Sequence of chain 1.A:
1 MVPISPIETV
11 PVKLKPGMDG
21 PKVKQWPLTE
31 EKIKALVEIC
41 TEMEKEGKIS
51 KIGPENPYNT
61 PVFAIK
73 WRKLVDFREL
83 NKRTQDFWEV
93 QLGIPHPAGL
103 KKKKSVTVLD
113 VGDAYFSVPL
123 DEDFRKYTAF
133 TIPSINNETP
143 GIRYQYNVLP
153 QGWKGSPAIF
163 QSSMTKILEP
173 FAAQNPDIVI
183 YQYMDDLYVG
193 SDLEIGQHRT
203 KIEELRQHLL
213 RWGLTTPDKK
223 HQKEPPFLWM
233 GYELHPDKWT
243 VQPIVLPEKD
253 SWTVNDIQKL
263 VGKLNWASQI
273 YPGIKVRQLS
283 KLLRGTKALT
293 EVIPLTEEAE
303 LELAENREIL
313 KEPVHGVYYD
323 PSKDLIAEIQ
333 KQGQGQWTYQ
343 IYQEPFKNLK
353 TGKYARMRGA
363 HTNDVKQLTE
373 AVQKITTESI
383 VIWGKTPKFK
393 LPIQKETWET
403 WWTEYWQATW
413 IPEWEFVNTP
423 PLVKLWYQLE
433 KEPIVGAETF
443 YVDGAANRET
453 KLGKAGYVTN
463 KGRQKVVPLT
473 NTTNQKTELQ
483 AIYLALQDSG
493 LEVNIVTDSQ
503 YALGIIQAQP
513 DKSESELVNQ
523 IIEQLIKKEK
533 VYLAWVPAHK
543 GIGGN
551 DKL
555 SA

Binding-site contacts:
Ligand atom C10 contacts residue VAL181 of chain 1.A at 3.8 Å (hydrophobic).
Ligand atom C9 contacts residue VAL181 of chain 1.A at 3.9 Å (hydrophobic).
Ligand atom N3 contacts residue LEU102 of chain 1.A at 3.7 Å.
Ligand atom C21 contacts residue LEU236 of chain 1.A at 3.6 Å (hydrophobic).
Ligand atom C16 contacts residue LYS103 of chain 1.A at 3.3 Å.
Ligand atom C2 contacts residue TYR183 of chain 1.A at 3.3 Å (hydrophobic).
Ligand atom C13 contacts residue HIS237 of chain 1.A at 3.5 Å.
Ligand atom C14 contacts residue HIS237 of chain 1.A at 3.2 Å.
Ligand atom N6 contacts residue PHE229 of chain 1.A at 3.7 Å.
Ligand atom C14 contacts residue TYR320 of chain 1.A at 3.6 Å (hydrophobic).
Ligand atom N5 contacts residue PRO238 of chain 1.A at 3.5 Å (h-bond).
Ligand atom N5 contacts residue HIS237 of chain 1.A at 3.2 Å.
Ligand atom N4 contacts residue LYS103 of chain 1.A at 2.6 Å (salt-bridge).
Ligand atom C3 contacts residue TYR183 of chain 1.A at 3.5 Å (hydrophobic).
Ligand atom N5 contacts residue PHE229 of chain 1.A at 3.5 Å.
Ligand atom N2 contacts residue LEU102 of chain 1.A at 3.8 Å.
Ligand atom C7 contacts residue LEU102 of chain 1.A at 3.7 Å (hydrophobic).
Ligand atom N2 contacts residue LYS103 of chain 1.A at 3.3 Å (salt-bridge).
Ligand atom N2 contacts residue LYS105 of chain 1.A at 3.7 Å.
Ligand atom C14 contacts residue PRO238 of chain 1.A at 3.7 Å (hydrophobic).
Ligand atom N4 contacts residue LEU102 of chain 1.A at 3.4 Å.
Ligand atom N5 contacts residue LEU236 of chain 1.A at 3.4 Å (h-bond).
Ligand atom C5 contacts residue TYR183 of chain 1.A at 3.6 Å (hydrophobic).
Ligand atom C12 contacts residue LYS103 of chain 1.A at 3.6 Å.
Ligand atom C9 contacts residue GLU138 of chain 1.B at 3.7 Å.
Ligand atom C1 contacts residue TYR183 of chain 1.A at 3.5 Å (hydrophobic).
Ligand atom C7 contacts residue TYR183 of chain 1.A at 3.7 Å (hydrophobic).
Ligand atom C22 contacts residue TRP231 of chain 1.A at 3.6 Å (hydrophobic).
Ligand atom C15 contacts residue LYS103 of chain 1.A at 3.1 Å.
Ligand atom N6 contacts residue TRP231 of chain 1.A at 3.4 Å.
Ligand atom C20 contacts residue TYR190 of chain 1.A at 3.4 Å (hydrophobic).
Ligand atom C12 contacts residue LEU102 of chain 1.A at 3.6 Å (hydrophobic).
Ligand atom C19 contacts residue HIS237 of chain 1.A at 3.1 Å.
Ligand atom C6 contacts residue TYR183 of chain 1.A at 3.4 Å (hydrophobic).
Ligand atom C15 contacts residue LYS105 of chain 1.A at 3.7 Å.
Ligand atom C22 contacts residue TYR190 of chain 1.A at 3.3 Å (hydrophobic).
Ligand atom N6 contacts residue TYR190 of chain 1.A at 3.3 Å (h-bond).
Ligand atom C7 contacts residue PRO97 of chain 1.A at 3.8 Å (hydrophobic).
Ligand atom N1 contacts residue TYR183 of chain 1.A at 3.6 Å.
Ligand atom C4 contacts residue TYR190 of chain 1.A at 3.7 Å (hydrophobic).

This small molecule binds to this protein.
Small molecule (SMILES): Cc1cc(/C=C/C#N)cc(C)c1Nc1ccnc(Nc2ccc(C#N)cc2)n1

Sequence of chain 1.B:
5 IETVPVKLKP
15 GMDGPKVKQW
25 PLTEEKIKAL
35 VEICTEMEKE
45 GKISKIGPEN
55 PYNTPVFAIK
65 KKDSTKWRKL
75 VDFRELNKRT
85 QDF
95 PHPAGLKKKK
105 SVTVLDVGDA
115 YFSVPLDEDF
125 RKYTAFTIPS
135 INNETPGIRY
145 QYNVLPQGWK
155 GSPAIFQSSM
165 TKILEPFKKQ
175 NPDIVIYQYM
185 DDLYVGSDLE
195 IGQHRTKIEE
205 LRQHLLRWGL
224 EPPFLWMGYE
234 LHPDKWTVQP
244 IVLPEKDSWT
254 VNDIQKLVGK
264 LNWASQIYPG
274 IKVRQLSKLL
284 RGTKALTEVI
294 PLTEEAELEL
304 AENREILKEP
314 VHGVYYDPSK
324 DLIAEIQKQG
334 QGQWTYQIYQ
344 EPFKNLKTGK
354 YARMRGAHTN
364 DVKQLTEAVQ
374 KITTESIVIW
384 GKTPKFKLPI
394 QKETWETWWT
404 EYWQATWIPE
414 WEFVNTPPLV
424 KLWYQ